Sequence of chain 1.A:
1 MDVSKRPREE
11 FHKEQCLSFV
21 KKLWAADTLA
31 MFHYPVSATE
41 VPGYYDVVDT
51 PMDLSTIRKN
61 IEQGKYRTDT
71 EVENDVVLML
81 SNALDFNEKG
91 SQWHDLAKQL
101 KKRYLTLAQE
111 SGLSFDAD

Binding-site contacts:
Ligand atom C10 contacts residue VAL41 of chain 1.A at 3.8 Å (hydrophobic).
Ligand atom O07 contacts residue MET31 of chain 1.A at 3.0 Å (h-bond).
Ligand atom S05 contacts residue MET31 of chain 1.A at 3.8 Å.
Ligand atom N12 contacts residue MET31 of chain 1.A at 3.8 Å.
Ligand atom C09 contacts residue MET31 of chain 1.A at 3.8 Å (hydrophobic).
Ligand atom C15 contacts residue TRP93 of chain 1.A at 3.6 Å (hydrophobic).
Ligand atom C17 contacts residue ASN87 of chain 1.A at 3.8 Å.
Ligand atom N13 contacts residue MET31 of chain 1.A at 3.8 Å.
Ligand atom O18 contacts residue TRP93 of chain 1.A at 3.4 Å (h-bond).
Ligand atom S05 contacts residue TYR34 of chain 1.A at 3.8 Å.
Ligand atom C11 contacts residue VAL41 of chain 1.A at 3.6 Å (hydrophobic).
Ligand atom N23 contacts residue PHE86 of chain 1.A at 3.5 Å.
Ligand atom O21 contacts residue VAL41 of chain 1.A at 3.8 Å.
Ligand atom C11 contacts residue TRP93 of chain 1.A at 3.7 Å (hydrophobic).
Ligand atom C17 contacts residue TRP93 of chain 1.A at 3.4 Å (hydrophobic).
Ligand atom N04 contacts residue ALA30 of chain 1.A at 3.0 Å (h-bond).
Ligand atom N16 contacts residue ASN87 of chain 1.A at 2.9 Å (h-bond).
Ligand atom C25 contacts residue MET31 of chain 1.A at 3.6 Å (hydrophobic).
Ligand atom C14 contacts residue ASN87 of chain 1.A at 3.8 Å.
Ligand atom C01 contacts residue GLU40 of chain 1.A at 3.6 Å.
Ligand atom S05 contacts residue ALA30 of chain 1.A at 3.6 Å.
Ligand atom C06 contacts residue TYR34 of chain 1.A at 3.7 Å (hydrophobic).
Ligand atom N24 contacts residue TYR44 of chain 1.A at 3.7 Å.
Ligand atom O08 contacts residue HIS33 of chain 1.A at 3.5 Å (h-bond).
Ligand atom O07 contacts residue TYR34 of chain 1.A at 3.3 Å (h-bond).
Ligand atom O18 contacts residue ASN87 of chain 1.A at 3.5 Å (h-bond).
Ligand atom C27 contacts residue VAL41 of chain 1.A at 3.7 Å (hydrophobic).
Ligand atom N24 contacts residue MET31 of chain 1.A at 3.6 Å.
Ligand atom N16 contacts residue TRP93 of chain 1.A at 3.4 Å.
Ligand atom N16 contacts residue PHE86 of chain 1.A at 3.8 Å.
Ligand atom O21 contacts residue TRP93 of chain 1.A at 3.7 Å.
Ligand atom C15 contacts residue ASN87 of chain 1.A at 3.8 Å.
Ligand atom C26 contacts residue MET31 of chain 1.A at 3.3 Å (hydrophobic).
Ligand atom C22 contacts residue VAL41 of chain 1.A at 3.6 Å (hydrophobic).
Ligand atom C26 contacts residue VAL36 of chain 1.A at 3.7 Å (hydrophobic).
Ligand atom O08 contacts residue ALA30 of chain 1.A at 3.2 Å (h-bond).
Ligand atom C22 contacts residue TRP93 of chain 1.A at 3.6 Å (hydrophobic).
Ligand atom N24 contacts residue ASN87 of chain 1.A at 3.4 Å (h-bond).
Ligand atom O08 contacts residue TYR34 of chain 1.A at 2.9 Å (h-bond).
Ligand atom N23 contacts residue ASN87 of chain 1.A at 2.8 Å (h-bond).

A protein and the small-molecule ligand that binds it are described below.
Small molecule (SMILES): CCOC(=O)Nc1cc(-c2ccc(C)c(NS(C)(=O)=O)c2)nn2c(C)nnc12